Sequence of chain 1.A:
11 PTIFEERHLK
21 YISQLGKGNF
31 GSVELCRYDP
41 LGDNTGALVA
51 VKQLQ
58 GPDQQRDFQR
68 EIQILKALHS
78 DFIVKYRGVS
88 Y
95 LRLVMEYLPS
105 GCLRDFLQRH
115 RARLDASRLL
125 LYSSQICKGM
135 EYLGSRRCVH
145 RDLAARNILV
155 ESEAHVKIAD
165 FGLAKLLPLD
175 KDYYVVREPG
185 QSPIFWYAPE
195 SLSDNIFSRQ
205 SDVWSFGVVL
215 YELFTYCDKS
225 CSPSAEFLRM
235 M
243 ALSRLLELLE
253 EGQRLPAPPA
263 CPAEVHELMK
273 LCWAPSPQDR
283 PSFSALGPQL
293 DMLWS

Binding-site contacts:
Ligand atom C12 contacts residue LEU153 of chain 1.A at 3.5 Å (hydrophobic).
Ligand atom C10 contacts residue LEU153 of chain 1.A at 3.8 Å (hydrophobic).
Ligand atom C17 contacts residue ARG150 of chain 1.A at 4.0 Å.
Ligand atom C20 contacts residue ASP109 of chain 1.A at 3.7 Å.
Ligand atom C5 contacts residue LEU153 of chain 1.A at 4.0 Å (hydrophobic).
Ligand atom C10 contacts residue ALA50 of chain 1.A at 3.5 Å (hydrophobic).
Ligand atom C4 contacts residue LEU25 of chain 1.A at 3.8 Å (hydrophobic).
Ligand atom C2 contacts residue GLY26 of chain 1.A at 3.9 Å.
Ligand atom C3 contacts residue LEU25 of chain 1.A at 3.5 Å (hydrophobic).
Ligand atom N19 contacts residue ARG150 of chain 1.A at 3.2 Å (salt-bridge).
Ligand atom C18 contacts residue GLY26 of chain 1.A at 3.7 Å.
Ligand atom N19 contacts residue CYS106 of chain 1.A at 2.7 Å (h-bond).
Ligand atom N13 contacts residue TYR101 of chain 1.A at 3.5 Å.
Ligand atom C7 contacts residue LEU153 of chain 1.A at 3.7 Å (hydrophobic).
Ligand atom N21 contacts residue ARG108 of chain 1.A at 3.5 Å (salt-bridge).
Ligand atom C1 contacts residue LEU25 of chain 1.A at 4.0 Å (hydrophobic).
Ligand atom C9 contacts residue ALA50 of chain 1.A at 4.0 Å (hydrophobic).
Ligand atom C3 contacts residue GLY26 of chain 1.A at 4.0 Å.
Ligand atom C10 contacts residue GLU100 of chain 1.A at 3.7 Å.
Ligand atom C20 contacts residue ARG150 of chain 1.A at 3.8 Å.
Ligand atom N11 contacts residue LEU153 of chain 1.A at 3.5 Å.
Ligand atom C14 contacts residue LEU102 of chain 1.A at 3.3 Å (hydrophobic).
Ligand atom N15 contacts residue LEU153 of chain 1.A at 3.8 Å.
Ligand atom N21 contacts residue ASP109 of chain 1.A at 2.8 Å (salt-bridge).
Ligand atom C9 contacts residue LEU153 of chain 1.A at 3.8 Å (hydrophobic).
Ligand atom N11 contacts residue GLU100 of chain 1.A at 2.8 Å (salt-bridge).
Ligand atom C12 contacts residue GLU100 of chain 1.A at 3.9 Å.
Ligand atom N13 contacts residue LEU102 of chain 1.A at 3.0 Å (h-bond).
Ligand atom C20 contacts residue CYS106 of chain 1.A at 1.8 Å (hydrophobic).
Ligand atom C17 contacts residue SO41 of chain 1.C at 3.8 Å.
Ligand atom C12 contacts residue ALA50 of chain 1.A at 3.7 Å (hydrophobic).
Ligand atom C10 contacts residue MET99 of chain 1.A at 3.9 Å (hydrophobic).
Ligand atom N13 contacts residue LEU153 of chain 1.A at 3.9 Å.
Ligand atom N11 contacts residue ALA50 of chain 1.A at 3.3 Å.
Ligand atom C8 contacts residue LEU153 of chain 1.A at 3.6 Å (hydrophobic).
Ligand atom C18 contacts residue LEU25 of chain 1.A at 3.7 Å (hydrophobic).
Ligand atom C14 contacts residue TYR101 of chain 1.A at 3.7 Å (hydrophobic).
Ligand atom C2 contacts residue LEU25 of chain 1.A at 3.9 Å (hydrophobic).
Ligand atom N21 contacts residue CYS106 of chain 1.A at 2.5 Å (h-bond).
Ligand atom C16 contacts residue ARG150 of chain 1.A at 4.0 Å.

The small molecule below binds the protein below.
Small molecule (SMILES): N=CN[C@H]1CCc2ccc(-c3ncnc4[nH]ccc34)cc21